Sequence of chain 2.A:
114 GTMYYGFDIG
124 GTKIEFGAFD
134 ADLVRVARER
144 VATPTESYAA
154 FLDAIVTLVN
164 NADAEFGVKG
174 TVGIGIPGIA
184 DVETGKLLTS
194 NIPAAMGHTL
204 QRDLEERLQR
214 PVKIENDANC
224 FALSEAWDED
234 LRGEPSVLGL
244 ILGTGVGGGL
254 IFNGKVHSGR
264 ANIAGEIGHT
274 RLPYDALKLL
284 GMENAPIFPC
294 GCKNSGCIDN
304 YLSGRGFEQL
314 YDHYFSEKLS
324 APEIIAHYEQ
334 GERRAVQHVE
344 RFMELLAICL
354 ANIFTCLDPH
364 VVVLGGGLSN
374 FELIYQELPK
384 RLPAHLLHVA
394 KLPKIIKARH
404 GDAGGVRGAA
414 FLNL

Binding-site contacts:
Ligand atom C5 contacts residue VAL249 of chain 2.A at 3.3 Å (hydrophobic).
Ligand atom O6 contacts residue PRO180 of chain 2.A at 3.6 Å.
Ligand atom O6 contacts residue ASP220 of chain 2.A at 2.8 Å (salt-bridge).
Ligand atom N2 contacts residue HIS272 of chain 2.A at 3.2 Å (h-bond).
Ligand atom O7 contacts residue GLY181 of chain 2.A at 3.6 Å.
Ligand atom C7 contacts residue SER193 of chain 2.A at 3.8 Å.
Ligand atom C6 contacts residue GLY250 of chain 2.A at 3.7 Å.
Ligand atom O3 contacts residue GLY181 of chain 2.A at 3.0 Å (h-bond).
Ligand atom O7 contacts residue SER193 of chain 2.A at 2.7 Å (h-bond).
Ligand atom C2 contacts residue PRO180 of chain 2.A at 3.7 Å (hydrophobic).
Ligand atom C7 contacts residue HIS272 of chain 2.A at 3.4 Å.
Ligand atom O4 contacts residue ASP220 of chain 2.A at 2.6 Å (salt-bridge).
Ligand atom C6 contacts residue ASP220 of chain 2.A at 3.6 Å.
Ligand atom C8 contacts residue HIS272 of chain 2.A at 3.4 Å.
Ligand atom C4 contacts residue ASP220 of chain 2.A at 3.3 Å.
Ligand atom O1 contacts residue VAL249 of chain 2.A at 3.1 Å (h-bond).
Ligand atom C7 contacts residue GLY181 of chain 2.A at 3.8 Å.
Ligand atom C1 contacts residue ASP302 of chain 2.A at 3.4 Å.
Ligand atom C5 contacts residue GLY250 of chain 2.A at 3.7 Å.
Ligand atom O7 contacts residue THR192 of chain 2.A at 3.6 Å.
Ligand atom O7 contacts residue PRO180 of chain 2.A at 3.4 Å (h-bond).
Ligand atom O3 contacts residue PRO180 of chain 2.A at 3.6 Å.
Ligand atom O4 contacts residue ASN219 of chain 2.A at 3.6 Å.
Ligand atom O3 contacts residue GLU269 of chain 2.A at 2.7 Å (salt-bridge).
Ligand atom O1 contacts residue HIS272 of chain 2.A at 3.1 Å (h-bond).
Ligand atom N2 contacts residue GLU269 of chain 2.A at 2.9 Å (salt-bridge).
Ligand atom C8 contacts residue GLU269 of chain 2.A at 3.7 Å.
Ligand atom C3 contacts residue GLU269 of chain 2.A at 3.3 Å.
Ligand atom O7 contacts residue LEU191 of chain 2.A at 3.7 Å.
Ligand atom C2 contacts residue GLU269 of chain 2.A at 3.7 Å.
Ligand atom O5 contacts residue GLY248 of chain 2.A at 3.6 Å.
Ligand atom O4 contacts residue GLY250 of chain 2.A at 3.4 Å.
Ligand atom O3 contacts residue ASN219 of chain 2.A at 2.8 Å (h-bond).
Ligand atom C6 contacts residue GLY248 of chain 2.A at 3.7 Å.
Ligand atom O5 contacts residue ASP302 of chain 2.A at 3.6 Å.
Ligand atom C8 contacts residue ILE182 of chain 2.A at 3.7 Å (hydrophobic).
Ligand atom C6 contacts residue VAL249 of chain 2.A at 3.8 Å (hydrophobic).
Ligand atom C7 contacts residue GLU269 of chain 2.A at 3.8 Å.
Ligand atom O6 contacts residue ANP1 of chain 2.D at 3.0 Å (h-bond).
Ligand atom O1 contacts residue ASP302 of chain 2.A at 2.4 Å (salt-bridge).

The small molecule below binds the protein below.
Small molecule (SMILES): CC(=O)N[C@@H]1[C@@H](O)[C@H](O)[C@@H](CO)O[C@@H]1O